This protein binds this small molecule.
Small molecule (SMILES): CC(=O)N[C@@H]1[C@@H](O)[C@H](O)[C@@H](CO)O[C@H]1O

Sequence of chain 1.A:
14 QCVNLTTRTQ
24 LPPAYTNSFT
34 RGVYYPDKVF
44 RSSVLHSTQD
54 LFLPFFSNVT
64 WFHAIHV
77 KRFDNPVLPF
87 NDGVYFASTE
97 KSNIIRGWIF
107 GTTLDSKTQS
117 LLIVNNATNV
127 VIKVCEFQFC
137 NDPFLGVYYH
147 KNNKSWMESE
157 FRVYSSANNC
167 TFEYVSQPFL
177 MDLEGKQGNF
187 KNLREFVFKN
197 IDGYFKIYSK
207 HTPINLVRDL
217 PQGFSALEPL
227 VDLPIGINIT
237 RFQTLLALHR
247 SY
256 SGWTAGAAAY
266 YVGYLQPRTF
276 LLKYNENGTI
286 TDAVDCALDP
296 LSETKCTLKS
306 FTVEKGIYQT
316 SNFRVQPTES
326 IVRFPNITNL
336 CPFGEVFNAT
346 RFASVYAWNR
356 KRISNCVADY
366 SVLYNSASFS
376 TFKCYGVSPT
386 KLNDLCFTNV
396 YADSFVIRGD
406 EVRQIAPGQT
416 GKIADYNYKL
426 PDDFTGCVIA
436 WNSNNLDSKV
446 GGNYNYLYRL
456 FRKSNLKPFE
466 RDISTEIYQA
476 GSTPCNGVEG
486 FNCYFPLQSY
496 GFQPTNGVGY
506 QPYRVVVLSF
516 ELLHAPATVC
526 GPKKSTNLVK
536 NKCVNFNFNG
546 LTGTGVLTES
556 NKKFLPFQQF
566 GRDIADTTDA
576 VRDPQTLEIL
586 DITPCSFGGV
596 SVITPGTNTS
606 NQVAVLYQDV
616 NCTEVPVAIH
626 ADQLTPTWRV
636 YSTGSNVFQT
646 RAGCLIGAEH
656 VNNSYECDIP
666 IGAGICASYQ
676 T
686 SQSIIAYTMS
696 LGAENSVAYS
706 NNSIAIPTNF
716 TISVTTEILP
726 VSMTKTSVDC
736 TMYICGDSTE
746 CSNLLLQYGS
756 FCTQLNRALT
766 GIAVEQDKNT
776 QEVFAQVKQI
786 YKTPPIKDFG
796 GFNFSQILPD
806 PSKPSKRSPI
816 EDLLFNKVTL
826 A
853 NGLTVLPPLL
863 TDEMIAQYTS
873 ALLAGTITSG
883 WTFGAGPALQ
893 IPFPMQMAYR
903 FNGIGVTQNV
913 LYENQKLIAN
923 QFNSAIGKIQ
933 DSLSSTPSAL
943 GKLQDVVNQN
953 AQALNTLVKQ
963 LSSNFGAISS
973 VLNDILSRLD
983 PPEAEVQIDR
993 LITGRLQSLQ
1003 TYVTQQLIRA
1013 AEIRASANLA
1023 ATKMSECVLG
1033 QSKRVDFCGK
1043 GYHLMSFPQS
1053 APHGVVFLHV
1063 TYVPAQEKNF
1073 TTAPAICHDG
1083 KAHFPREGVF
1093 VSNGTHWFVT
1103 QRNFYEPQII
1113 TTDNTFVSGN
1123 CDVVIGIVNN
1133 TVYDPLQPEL

Binding-site contacts:
Ligand atom N2 contacts residue PRO631 of chain 1.A at 3.8 Å.
Ligand atom C7 contacts residue ASN61 of chain 1.A at 3.1 Å.
Ligand atom C2 contacts residue ASN61 of chain 1.A at 2.5 Å.
Ligand atom C8 contacts residue PRO631 of chain 1.A at 3.9 Å (hydrophobic).
Ligand atom O5 contacts residue ASN61 of chain 1.A at 2.3 Å (h-bond).
Ligand atom C3 contacts residue PRO631 of chain 1.A at 4.3 Å (hydrophobic).
Ligand atom N2 contacts residue ASN61 of chain 1.A at 2.9 Å (h-bond).
Ligand atom C8 contacts residue PHE59 of chain 1.A at 3.7 Å (hydrophobic).
Ligand atom C3 contacts residue ASN61 of chain 1.A at 3.8 Å.
Ligand atom C8 contacts residue SER60 of chain 1.A at 4.2 Å.
Ligand atom C4 contacts residue ASN61 of chain 1.A at 4.2 Å.
Ligand atom O3 contacts residue PRO631 of chain 1.A at 3.3 Å.
Ligand atom C7 contacts residue PRO631 of chain 1.A at 4.2 Å (hydrophobic).
Ligand atom C8 contacts residue ASN61 of chain 1.A at 4.3 Å.
Ligand atom C5 contacts residue ASN61 of chain 1.A at 3.6 Å.
Ligand atom C1 contacts residue ASN61 of chain 1.A at 1.4 Å.
Ligand atom O7 contacts residue ASN61 of chain 1.A at 2.8 Å (h-bond).
Ligand atom O6 contacts residue TYR28 of chain 1.A at 4.3 Å.